Sequence of chain 1.D:
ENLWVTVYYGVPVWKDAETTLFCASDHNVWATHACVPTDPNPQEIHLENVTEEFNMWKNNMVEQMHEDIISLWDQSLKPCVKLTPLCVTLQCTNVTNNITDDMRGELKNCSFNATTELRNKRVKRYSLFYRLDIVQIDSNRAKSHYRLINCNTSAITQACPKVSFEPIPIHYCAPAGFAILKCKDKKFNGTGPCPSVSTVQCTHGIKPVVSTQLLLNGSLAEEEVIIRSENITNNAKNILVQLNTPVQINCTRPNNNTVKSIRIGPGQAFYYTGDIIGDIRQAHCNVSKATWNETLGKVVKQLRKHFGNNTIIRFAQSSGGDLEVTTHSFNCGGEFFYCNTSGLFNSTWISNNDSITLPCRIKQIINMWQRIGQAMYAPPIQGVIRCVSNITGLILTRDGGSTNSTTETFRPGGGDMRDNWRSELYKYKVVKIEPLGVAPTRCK

Binding-site contacts:
Ligand atom O4 contacts residue ASN94 of chain 1.H at 2.9 Å (h-bond).
Ligand atom O2 contacts residue TRP135 of chain 1.H at 3.3 Å.
Ligand atom O6 contacts residue TYR73 of chain 1.H at 3.0 Å (h-bond).
Ligand atom C1 contacts residue TYR166 of chain 1.D at 4.0 Å (hydrophobic).
Ligand atom C6 contacts residue TRP135 of chain 1.H at 4.0 Å (hydrophobic).
Ligand atom C5 contacts residue TYR166 of chain 1.D at 3.8 Å (hydrophobic).
Ligand atom O7 contacts residue ASN149 of chain 1.D at 2.9 Å (h-bond).
Ligand atom C7 contacts residue ASN149 of chain 1.D at 3.2 Å.
Ligand atom C6 contacts residue TYR73 of chain 1.H at 4.0 Å (hydrophobic).
Ligand atom C8 contacts residue TRP135 of chain 1.H at 3.8 Å (hydrophobic).
Ligand atom C7 contacts residue TYR166 of chain 1.D at 3.8 Å (hydrophobic).
Ligand atom O3 contacts residue TRP135 of chain 1.H at 4.0 Å.
Ligand atom O7 contacts residue VAL135 of chain 1.D at 3.4 Å.
Ligand atom C8 contacts residue TYR166 of chain 1.D at 3.8 Å (hydrophobic).
Ligand atom O6 contacts residue ARG92 of chain 1.H at 3.9 Å.
Ligand atom C6 contacts residue ASN94 of chain 1.H at 3.6 Å.
Ligand atom C3 contacts residue TYR166 of chain 1.D at 3.8 Å (hydrophobic).
Ligand atom O3 contacts residue ASP315 of chain 1.D at 3.6 Å (salt-bridge).
Ligand atom O6 contacts residue ASN94 of chain 1.H at 4.0 Å.
Ligand atom C2 contacts residue ASN149 of chain 1.D at 2.4 Å.
Ligand atom C4 contacts residue ASN94 of chain 1.H at 3.8 Å.
Ligand atom O4 contacts residue TYR166 of chain 1.D at 3.8 Å.
Ligand atom O7 contacts residue TRP135 of chain 1.H at 3.5 Å.
Ligand atom C3 contacts residue ASN149 of chain 1.D at 3.7 Å.
Ligand atom C7 contacts residue TRP135 of chain 1.H at 3.6 Å (hydrophobic).
Ligand atom O4 contacts residue ASP93 of chain 1.H at 4.0 Å.
Ligand atom O4 contacts residue SER95 of chain 1.H at 3.9 Å.
Ligand atom C6 contacts residue ARG92 of chain 1.H at 3.6 Å.
Ligand atom C1 contacts residue TRP135 of chain 1.H at 4.0 Å (hydrophobic).
Ligand atom C8 contacts residue PHE134 of chain 1.H at 3.7 Å (hydrophobic).
Ligand atom N2 contacts residue ASP315 of chain 1.D at 3.9 Å.
Ligand atom O6 contacts residue TRP135 of chain 1.H at 3.0 Å (h-bond).
Ligand atom O5 contacts residue ASN149 of chain 1.D at 2.4 Å (h-bond).
Ligand atom C1 contacts residue ASN149 of chain 1.D at 1.4 Å.
Ligand atom N2 contacts residue ASN149 of chain 1.D at 2.9 Å (h-bond).
Ligand atom O7 contacts residue THR136 of chain 1.D at 4.0 Å.
Ligand atom C5 contacts residue ASN149 of chain 1.D at 3.6 Å.
Ligand atom O7 contacts residue TYR166 of chain 1.D at 3.3 Å (h-bond).
Ligand atom O6 contacts residue ASP74 of chain 1.H at 3.8 Å.
Ligand atom O5 contacts residue TRP135 of chain 1.H at 3.4 Å.

Sequence of chain 1.H:
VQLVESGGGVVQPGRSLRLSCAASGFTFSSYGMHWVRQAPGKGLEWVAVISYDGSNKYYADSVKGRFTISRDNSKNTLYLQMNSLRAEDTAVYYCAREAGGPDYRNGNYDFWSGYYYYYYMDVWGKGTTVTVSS

This small molecule binds to this protein.
Small molecule (SMILES): CC(=O)N[C@H]1[C@H](O[C@H]2[C@H](O)[C@@H](NC(C)=O)CO[C@@H]2CO)O[C@H](CO)[C@@H](O[C@@H]2O[C@H](CO[C@H]3O[C@H](CO[C@H]4O[C@H](CO)[C@@H](O)[C@H](O)[C@@H]4O)[C@@H](O)[C@H](O[C@H]4O[C@H](CO)[C@@H](O)[C@H](O)[C@@H]4O)[C@@H]3O)[C@@H](O)[C@H](O[C@H]3O[C@H](CO)[C@@H](O)[C@H](O)[C@@H]3O)[C@@H]2O)[C@@H]1O